Binding-site contacts:
Ligand atom O12 contacts residue GLN489 of chain 1.A at 3.9 Å.
Ligand atom C4 contacts residue PHE486 of chain 1.A at 4.0 Å (hydrophobic).
Ligand atom O3 contacts residue ILE239 of chain 1.A at 3.6 Å.
Ligand atom C1 contacts residue ILE239 of chain 1.A at 4.1 Å (hydrophobic).
Ligand atom C8 contacts residue ASN317 of chain 1.A at 4.0 Å.
Ligand atom C8 contacts residue GLN489 of chain 1.A at 3.6 Å.
Ligand atom O12 contacts residue CYS291 of chain 1.A at 4.1 Å.
Ligand atom O12 contacts residue ASP334 of chain 1.A at 2.8 Å (salt-bridge).
Ligand atom O3 contacts residue SER249 of chain 1.A at 2.5 Å (h-bond).
Ligand atom O2 contacts residue PHE486 of chain 1.A at 4.0 Å.
Ligand atom O11 contacts residue LYS296 of chain 1.A at 3.0 Å (salt-bridge).
Ligand atom C8 contacts residue ASP334 of chain 1.A at 3.7 Å.
Ligand atom O7 contacts residue ASN317 of chain 1.A at 3.6 Å.
Ligand atom C5 contacts residue ILE239 of chain 1.A at 3.7 Å (hydrophobic).
Ligand atom C1 contacts residue SER249 of chain 1.A at 3.5 Å.
Ligand atom C9 contacts residue LYS296 of chain 1.A at 4.0 Å.
Ligand atom C5 contacts residue SER249 of chain 1.A at 3.6 Å.
Ligand atom O3 contacts residue SER247 of chain 1.A at 2.5 Å (h-bond).
Ligand atom O7 contacts residue SER290 of chain 1.A at 3.6 Å.
Ligand atom O7 contacts residue GLN489 of chain 1.A at 3.2 Å (h-bond).
Ligand atom C4 contacts residue ILE239 of chain 1.A at 4.1 Å (hydrophobic).
Ligand atom C1 contacts residue TYR461 of chain 1.A at 3.3 Å (hydrophobic).
Ligand atom C5 contacts residue GLN489 of chain 1.A at 4.0 Å.
Ligand atom O12 contacts residue ASN317 of chain 1.A at 3.0 Å (h-bond).
Ligand atom O2 contacts residue TYR461 of chain 1.A at 2.6 Å (h-bond).
Ligand atom O7 contacts residue GLN493 of chain 1.A at 3.0 Å (h-bond).
Ligand atom O2 contacts residue HIS246 of chain 1.A at 4.2 Å.
Ligand atom C8 contacts residue LYS296 of chain 1.A at 3.9 Å.
Ligand atom C6 contacts residue CYS291 of chain 1.A at 4.0 Å (hydrophobic).
Ligand atom C1 contacts residue PHE486 of chain 1.A at 3.7 Å (hydrophobic).
Ligand atom O11 contacts residue GLY292 of chain 1.A at 4.2 Å.
Ligand atom C1 contacts residue SER247 of chain 1.A at 3.4 Å.
Ligand atom C6 contacts residue GLN489 of chain 1.A at 3.9 Å.
Ligand atom O3 contacts residue TYR461 of chain 1.A at 3.6 Å (h-bond).
Ligand atom O12 contacts residue LYS296 of chain 1.A at 2.9 Å (salt-bridge).
Ligand atom O2 contacts residue SER247 of chain 1.A at 3.6 Å.
Ligand atom C6 contacts residue ILE239 of chain 1.A at 4.1 Å (hydrophobic).
Ligand atom C4 contacts residue SER249 of chain 1.A at 4.1 Å.
Ligand atom O7 contacts residue CYS291 of chain 1.A at 4.1 Å.
Ligand atom O3 contacts residue PHE486 of chain 1.A at 3.8 Å.

Sequence of chain 1.A:
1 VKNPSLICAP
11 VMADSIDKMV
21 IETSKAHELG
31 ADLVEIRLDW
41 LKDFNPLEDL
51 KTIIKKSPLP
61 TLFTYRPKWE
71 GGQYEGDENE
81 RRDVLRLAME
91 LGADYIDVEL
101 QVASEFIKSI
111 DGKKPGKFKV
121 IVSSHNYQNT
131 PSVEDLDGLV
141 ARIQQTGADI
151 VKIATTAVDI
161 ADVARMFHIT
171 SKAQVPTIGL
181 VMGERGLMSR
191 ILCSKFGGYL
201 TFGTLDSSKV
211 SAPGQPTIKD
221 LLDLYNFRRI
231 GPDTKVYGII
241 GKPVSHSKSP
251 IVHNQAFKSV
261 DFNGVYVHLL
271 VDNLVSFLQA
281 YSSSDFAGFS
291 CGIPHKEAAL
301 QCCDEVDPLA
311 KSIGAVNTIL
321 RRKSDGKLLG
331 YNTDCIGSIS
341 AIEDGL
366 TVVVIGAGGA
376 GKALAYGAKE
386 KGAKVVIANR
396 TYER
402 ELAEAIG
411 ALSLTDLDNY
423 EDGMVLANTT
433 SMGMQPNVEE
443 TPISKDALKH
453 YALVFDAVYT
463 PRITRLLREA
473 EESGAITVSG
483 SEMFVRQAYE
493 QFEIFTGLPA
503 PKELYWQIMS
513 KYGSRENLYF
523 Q

A small-molecule ligand and the protein it binds are described below.
Small molecule (SMILES): O=C(O)C1=C[C@@H](O)[C@@H](O)[C@H](O)C1